The small molecule below binds the protein below.
Small molecule (SMILES): C[C@@H]1O[C@@H](O[C@H]2[C@H](O)[C@H](O)[C@H](C)O[C@@H]2N=[N+]=N)[C@@H](O)[C@H](O)[C@@H]1O

Sequence of chain 2.A:
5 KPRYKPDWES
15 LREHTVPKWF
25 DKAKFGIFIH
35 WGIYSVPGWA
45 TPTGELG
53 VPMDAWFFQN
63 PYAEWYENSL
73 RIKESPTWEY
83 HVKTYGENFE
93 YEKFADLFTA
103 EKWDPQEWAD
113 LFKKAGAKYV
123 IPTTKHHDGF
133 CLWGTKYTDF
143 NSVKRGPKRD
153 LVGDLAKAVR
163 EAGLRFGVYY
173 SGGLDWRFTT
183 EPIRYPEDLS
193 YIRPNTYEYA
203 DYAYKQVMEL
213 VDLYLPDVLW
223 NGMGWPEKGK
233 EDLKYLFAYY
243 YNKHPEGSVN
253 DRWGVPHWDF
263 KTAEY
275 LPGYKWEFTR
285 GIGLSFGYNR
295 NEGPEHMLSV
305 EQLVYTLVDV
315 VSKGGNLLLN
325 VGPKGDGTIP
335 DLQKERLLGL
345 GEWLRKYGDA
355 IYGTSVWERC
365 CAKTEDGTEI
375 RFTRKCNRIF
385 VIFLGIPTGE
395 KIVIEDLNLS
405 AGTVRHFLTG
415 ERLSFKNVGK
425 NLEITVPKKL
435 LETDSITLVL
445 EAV

Binding-site contacts:
Ligand atom O3 contacts residue GLU66 of chain 2.A at 2.5 Å (salt-bridge).
Ligand atom C3 contacts residue GLU266 of chain 2.A at 4.0 Å.
Ligand atom O2 contacts residue TYR64 of chain 2.A at 3.8 Å.
Ligand atom N3 contacts residue TRP67 of chain 2.A at 3.1 Å.
Ligand atom C3 contacts residue LEU50 of chain 2.A at 4.2 Å (hydrophobic).
Ligand atom N3 contacts residue TYR64 of chain 2.A at 3.3 Å.
Ligand atom C2 contacts residue HIS128 of chain 2.A at 4.2 Å.
Ligand atom O4 contacts residue HIS128 of chain 2.A at 3.0 Å (h-bond).
Ligand atom O4 contacts residue HIS34 of chain 2.A at 2.6 Å (h-bond).
Ligand atom C5 contacts residue HIS34 of chain 2.A at 4.3 Å.
Ligand atom O4 contacts residue ARG254 of chain 2.A at 4.0 Å.
Ligand atom C6 contacts residue HIS34 of chain 2.A at 3.9 Å.
Ligand atom O3 contacts residue HIS129 of chain 2.A at 3.8 Å.
Ligand atom C3 contacts residue HIS128 of chain 2.A at 3.8 Å.
Ligand atom N2 contacts residue TRP67 of chain 2.A at 3.2 Å.
Ligand atom N1 contacts residue TRP67 of chain 2.A at 3.6 Å.
Ligand atom O3 contacts residue HIS128 of chain 2.A at 2.9 Å (h-bond).
Ligand atom N3 contacts residue TRP58 of chain 2.A at 3.8 Å.
Ligand atom C4 contacts residue HIS34 of chain 2.A at 3.4 Å.
Ligand atom O3 contacts residue GLU266 of chain 2.A at 3.2 Å.
Ligand atom O3 contacts residue TRP67 of chain 2.A at 3.2 Å (h-bond).
Ligand atom O2 contacts residue TRP67 of chain 2.A at 3.1 Å (h-bond).
Ligand atom C4 contacts residue GLU266 of chain 2.A at 3.5 Å.
Ligand atom O4 contacts residue GLU266 of chain 2.A at 3.8 Å.
Ligand atom C3 contacts residue TYR64 of chain 2.A at 4.0 Å (hydrophobic).
Ligand atom C3 contacts residue GLU66 of chain 2.A at 3.4 Å.
Ligand atom C4 contacts residue HIS128 of chain 2.A at 4.0 Å.
Ligand atom O4 contacts residue TYR171 of chain 2.A at 3.8 Å.
Ligand atom O5 contacts residue ARG254 of chain 2.A at 3.7 Å.
Ligand atom O3 contacts residue ARG254 of chain 2.A at 3.6 Å (salt-bridge).
Ligand atom C3 contacts residue TRP67 of chain 2.A at 3.9 Å (hydrophobic).
Ligand atom O2 contacts residue HIS129 of chain 2.A at 2.9 Å (h-bond).
Ligand atom N2 contacts residue TYR64 of chain 2.A at 3.9 Å.
Ligand atom C2 contacts residue HIS129 of chain 2.A at 3.5 Å.
Ligand atom C2 contacts residue TRP67 of chain 2.A at 4.1 Å (hydrophobic).
Ligand atom C6 contacts residue PHE290 of chain 2.A at 3.4 Å (hydrophobic).
Ligand atom C4 contacts residue GLU66 of chain 2.A at 3.8 Å.
Ligand atom C4 contacts residue PHE290 of chain 2.A at 3.8 Å (hydrophobic).
Ligand atom C5 contacts residue PHE290 of chain 2.A at 3.7 Å (hydrophobic).
Ligand atom C6 contacts residue PHE32 of chain 2.A at 3.9 Å (hydrophobic).